Sequence of chain 1.C:
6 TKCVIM

Sequence of chain 1.A:
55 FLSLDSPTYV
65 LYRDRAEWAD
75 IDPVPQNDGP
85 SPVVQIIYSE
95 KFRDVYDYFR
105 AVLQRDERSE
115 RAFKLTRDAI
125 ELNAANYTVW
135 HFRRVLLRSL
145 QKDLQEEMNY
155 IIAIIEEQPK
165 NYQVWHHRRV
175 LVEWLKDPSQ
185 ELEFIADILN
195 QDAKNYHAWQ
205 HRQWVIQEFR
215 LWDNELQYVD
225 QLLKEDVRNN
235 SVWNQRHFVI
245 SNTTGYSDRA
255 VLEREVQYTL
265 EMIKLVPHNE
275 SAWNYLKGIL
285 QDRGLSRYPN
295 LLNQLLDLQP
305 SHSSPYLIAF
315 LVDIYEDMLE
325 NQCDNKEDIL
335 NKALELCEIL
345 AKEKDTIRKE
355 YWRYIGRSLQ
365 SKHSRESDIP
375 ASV

Sequence of chain 1.B:
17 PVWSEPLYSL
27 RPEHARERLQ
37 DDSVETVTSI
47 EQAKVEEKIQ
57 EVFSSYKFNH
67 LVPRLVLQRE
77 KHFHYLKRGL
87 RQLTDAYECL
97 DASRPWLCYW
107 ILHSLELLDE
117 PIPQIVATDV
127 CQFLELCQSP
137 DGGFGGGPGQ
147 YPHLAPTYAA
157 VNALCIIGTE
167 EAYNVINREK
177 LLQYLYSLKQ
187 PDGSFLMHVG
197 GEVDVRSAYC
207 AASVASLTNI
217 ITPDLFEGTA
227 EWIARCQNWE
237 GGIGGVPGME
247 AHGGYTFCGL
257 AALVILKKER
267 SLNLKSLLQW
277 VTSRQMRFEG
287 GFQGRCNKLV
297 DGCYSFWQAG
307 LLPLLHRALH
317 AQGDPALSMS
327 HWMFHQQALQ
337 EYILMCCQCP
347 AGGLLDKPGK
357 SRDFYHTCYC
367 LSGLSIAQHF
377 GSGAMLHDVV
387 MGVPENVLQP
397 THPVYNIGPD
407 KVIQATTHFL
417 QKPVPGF

Binding-site contacts:
Ligand atom C6 contacts residue TYR205 of chain 1.B at 3.6 Å (hydrophobic).
Ligand atom P46 contacts residue HIS248 of chain 1.B at 3.9 Å.
Ligand atom O51 contacts residue HIS248 of chain 1.B at 2.9 Å (h-bond).
Ligand atom O49 contacts residue TYR300 of chain 1.B at 2.6 Å (h-bond).
Ligand atom C12 contacts residue GLY250 of chain 1.B at 3.6 Å.
Ligand atom C15 contacts residue GLY250 of chain 1.B at 3.5 Å.
Ligand atom C35 contacts residue HIS201 of chain 1.A at 4.0 Å.
Ligand atom C43 contacts residue ARG291 of chain 1.B at 4.0 Å.
Ligand atom C18 contacts residue TRP303 of chain 1.B at 3.5 Å (hydrophobic).
Ligand atom C27 contacts residue TYR166 of chain 1.A at 3.9 Å (hydrophobic).
Ligand atom O44 contacts residue LYS164 of chain 1.A at 4.0 Å.
Ligand atom O44 contacts residue ARG291 of chain 1.B at 3.1 Å (salt-bridge).
Ligand atom C35 contacts residue TYR200 of chain 1.A at 3.9 Å (hydrophobic).
Ligand atom C30 contacts residue TYR251 of chain 1.B at 3.9 Å (hydrophobic).
Ligand atom C23 contacts residue HIS248 of chain 1.B at 3.8 Å.
Ligand atom C12 contacts residue TRP303 of chain 1.B at 3.6 Å (hydrophobic).
Ligand atom C24 contacts residue TYR166 of chain 1.A at 3.1 Å (hydrophobic).
Ligand atom P46 contacts residue TYR300 of chain 1.B at 3.3 Å.
Ligand atom C10 contacts residue TRP303 of chain 1.B at 3.6 Å (hydrophobic).
Ligand atom C15 contacts residue ILE10 of chain 1.C at 3.7 Å (hydrophobic).
Ligand atom C18 contacts residue ILE10 of chain 1.C at 4.0 Å (hydrophobic).
Ligand atom O51 contacts residue TYR300 of chain 1.B at 3.5 Å (h-bond).
Ligand atom O44 contacts residue LYS294 of chain 1.B at 3.9 Å.
Ligand atom O36 contacts residue LYS164 of chain 1.A at 3.7 Å.
Ligand atom C30 contacts residue HIS248 of chain 1.B at 3.4 Å.
Ligand atom O50 contacts residue LYS294 of chain 1.B at 2.8 Å (salt-bridge).
Ligand atom C12 contacts residue ILE10 of chain 1.C at 3.8 Å (hydrophobic).
Ligand atom C18 contacts residue GLY250 of chain 1.B at 3.5 Å.
Ligand atom C2 contacts residue CYS254 of chain 1.B at 3.9 Å (hydrophobic).
Ligand atom C6 contacts residue CYS254 of chain 1.B at 4.0 Å (hydrophobic).
Ligand atom C24 contacts residue TYR251 of chain 1.B at 3.9 Å (hydrophobic).
Ligand atom C1 contacts residue ARG202 of chain 1.B at 3.8 Å.
Ligand atom C1 contacts residue ILE10 of chain 1.C at 3.9 Å (hydrophobic).
Ligand atom C10 contacts residue CYS254 of chain 1.B at 3.4 Å (hydrophobic).
Ligand atom C18 contacts residue TYR361 of chain 1.B at 3.8 Å (hydrophobic).
Ligand atom C11 contacts residue ARG202 of chain 1.B at 4.0 Å.
Ligand atom C1 contacts residue TRP102 of chain 1.B at 4.0 Å (hydrophobic).
Ligand atom O51 contacts residue ARG291 of chain 1.B at 2.9 Å (salt-bridge).
Ligand atom C22 contacts residue ILE10 of chain 1.C at 4.0 Å (hydrophobic).
Ligand atom C45 contacts residue TYR300 of chain 1.B at 3.4 Å (hydrophobic).

A protein and the small-molecule ligand that binds it are described below.
Small molecule (SMILES): CC(C)=CCC/C(C)=C/CC/C(C)=C/CONC(=O)CP(=O)(O)O